Binding-site contacts:
Ligand atom C2 contacts residue BMA3 of chain 1.H at 2.6 Å.
Ligand atom C1 contacts residue BMA3 of chain 1.H at 1.6 Å.
Ligand atom C6 contacts residue BMA3 of chain 1.H at 4.0 Å.
Ligand atom O6 contacts residue ASP440 of chain 1.B at 2.7 Å (salt-bridge).
Ligand atom C6 contacts residue ASP440 of chain 1.B at 3.2 Å.
Ligand atom O2 contacts residue BMA3 of chain 1.H at 3.9 Å.
Ligand atom C6 contacts residue SER443 of chain 1.B at 3.5 Å.
Ligand atom O6 contacts residue SER443 of chain 1.B at 4.1 Å.
Ligand atom O6 contacts residue HIS442 of chain 1.B at 3.7 Å.
Ligand atom C6 contacts residue HIS442 of chain 1.B at 3.6 Å.
Ligand atom O5 contacts residue HIS442 of chain 1.B at 3.7 Å.
Ligand atom C5 contacts residue BMA3 of chain 1.H at 2.7 Å.
Ligand atom C4 contacts residue BMA3 of chain 1.H at 3.5 Å.
Ligand atom O5 contacts residue BMA3 of chain 1.H at 2.3 Å (h-bond).
Ligand atom C5 contacts residue HIS442 of chain 1.B at 4.0 Å.
Ligand atom O3 contacts residue BMA3 of chain 1.H at 4.4 Å.
Ligand atom O4 contacts residue BMA3 of chain 1.H at 4.4 Å.
Ligand atom C3 contacts residue BMA3 of chain 1.H at 3.0 Å.

A small-molecule ligand and the protein it binds are described below.
Small molecule (SMILES): OC[C@H]1O[C@H](O)[C@@H](O)[C@@H](O)[C@@H]1O

Sequence of chain 1.B:
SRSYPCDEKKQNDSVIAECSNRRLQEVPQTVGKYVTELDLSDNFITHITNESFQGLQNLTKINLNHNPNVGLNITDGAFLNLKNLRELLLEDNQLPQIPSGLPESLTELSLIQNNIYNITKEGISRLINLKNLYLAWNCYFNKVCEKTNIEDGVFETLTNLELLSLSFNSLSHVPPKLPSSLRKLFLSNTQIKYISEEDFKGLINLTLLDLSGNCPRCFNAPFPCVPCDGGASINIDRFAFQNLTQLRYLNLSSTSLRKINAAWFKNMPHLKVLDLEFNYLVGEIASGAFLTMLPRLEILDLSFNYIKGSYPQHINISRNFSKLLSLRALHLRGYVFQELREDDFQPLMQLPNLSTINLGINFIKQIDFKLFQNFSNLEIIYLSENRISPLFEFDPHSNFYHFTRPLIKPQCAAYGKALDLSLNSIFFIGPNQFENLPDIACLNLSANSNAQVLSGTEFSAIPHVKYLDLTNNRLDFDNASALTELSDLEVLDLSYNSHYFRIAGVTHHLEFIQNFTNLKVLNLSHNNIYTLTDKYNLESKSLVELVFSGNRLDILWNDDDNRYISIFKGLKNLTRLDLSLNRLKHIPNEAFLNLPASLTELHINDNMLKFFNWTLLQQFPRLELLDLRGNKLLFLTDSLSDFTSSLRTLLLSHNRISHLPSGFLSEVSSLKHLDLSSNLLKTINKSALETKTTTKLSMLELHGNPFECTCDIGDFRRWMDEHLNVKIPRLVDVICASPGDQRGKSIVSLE